The small molecule below binds the protein below.
Small molecule (SMILES): C=C1/C(=C\C=C2/CCC[C@]3(C)[C@@H]([C@H](C)CCCC(C)(C)O)CC[C@@H]23)C[C@@H](O)[C@H](OCCCC#N)[C@@H]1O

Binding-site contacts:
Ligand atom C31 contacts residue SER69 of chain 1.A at 3.6 Å.
Ligand atom O18 contacts residue ARG106 of chain 1.A at 2.9 Å (salt-bridge).
Ligand atom O36 contacts residue HIS137 of chain 1.A at 2.9 Å (h-bond).
Ligand atom C31 contacts residue LEU65 of chain 1.A at 3.5 Å (hydrophobic).
Ligand atom C33 contacts residue TYR26 of chain 1.A at 3.4 Å (hydrophobic).
Ligand atom O19 contacts residue LEU65 of chain 1.A at 3.5 Å.
Ligand atom C4 contacts residue VAL132 of chain 1.A at 3.7 Å (hydrophobic).
Ligand atom C10 contacts residue SER107 of chain 1.A at 3.4 Å.
Ligand atom C2 contacts residue TRP118 of chain 1.A at 3.4 Å (hydrophobic).
Ligand atom C11 contacts residue SER107 of chain 1.A at 3.5 Å.
Ligand atom C32 contacts residue ARG106 of chain 1.A at 3.4 Å.
Ligand atom C27 contacts residue HIS137 of chain 1.A at 3.7 Å.
Ligand atom C25 contacts residue HIS229 of chain 1.A at 3.7 Å.
Ligand atom C16 contacts residue SER69 of chain 1.A at 3.8 Å.
Ligand atom O19 contacts residue PHE33 of chain 1.A at 3.7 Å.
Ligand atom O30 contacts residue SER107 of chain 1.A at 3.4 Å.
Ligand atom O30 contacts residue TYR26 of chain 1.A at 2.9 Å (h-bond).
Ligand atom N35 contacts residue ASP27 of chain 1.A at 2.3 Å (salt-bridge).
Ligand atom C29 contacts residue ILE103 of chain 1.A at 3.8 Å (hydrophobic).
Ligand atom O30 contacts residue SER110 of chain 1.A at 2.7 Å (h-bond).
Ligand atom C34 contacts residue TYR26 of chain 1.A at 3.6 Å (hydrophobic).
Ligand atom C13 contacts residue CYS120 of chain 1.A at 3.7 Å (hydrophobic).
Ligand atom C14 contacts residue TYR26 of chain 1.A at 3.6 Å (hydrophobic).
Ligand atom C24 contacts residue HIS137 of chain 1.A at 3.6 Å.
Ligand atom C26 contacts residue HIS229 of chain 1.A at 3.7 Å.
Ligand atom N35 contacts residue TYR26 of chain 1.A at 3.4 Å.
Ligand atom C12 contacts residue SER107 of chain 1.A at 3.8 Å.
Ligand atom O18 contacts residue SER69 of chain 1.A at 2.8 Å (h-bond).
Ligand atom C14 contacts residue SER110 of chain 1.A at 3.5 Å.
Ligand atom C27 contacts residue LEU59 of chain 1.A at 3.6 Å (hydrophobic).
Ligand atom C20 contacts residue VAL66 of chain 1.A at 3.6 Å (hydrophobic).
Ligand atom C29 contacts residue LEU65 of chain 1.A at 3.8 Å (hydrophobic).
Ligand atom C31 contacts residue PHE33 of chain 1.A at 3.7 Å (hydrophobic).
Ligand atom C29 contacts residue SER69 of chain 1.A at 3.5 Å.
Ligand atom C26 contacts residue HIS137 of chain 1.A at 3.8 Å.
Ligand atom C13 contacts residue SER110 of chain 1.A at 3.6 Å.
Ligand atom C34 contacts residue TYR30 of chain 1.A at 3.7 Å (hydrophobic).
Ligand atom C33 contacts residue TYR30 of chain 1.A at 3.6 Å (hydrophobic).
Ligand atom O36 contacts residue HIS229 of chain 1.A at 2.7 Å (h-bond).
Ligand atom C34 contacts residue ASP27 of chain 1.A at 3.1 Å.

Sequence of chain 1.A:
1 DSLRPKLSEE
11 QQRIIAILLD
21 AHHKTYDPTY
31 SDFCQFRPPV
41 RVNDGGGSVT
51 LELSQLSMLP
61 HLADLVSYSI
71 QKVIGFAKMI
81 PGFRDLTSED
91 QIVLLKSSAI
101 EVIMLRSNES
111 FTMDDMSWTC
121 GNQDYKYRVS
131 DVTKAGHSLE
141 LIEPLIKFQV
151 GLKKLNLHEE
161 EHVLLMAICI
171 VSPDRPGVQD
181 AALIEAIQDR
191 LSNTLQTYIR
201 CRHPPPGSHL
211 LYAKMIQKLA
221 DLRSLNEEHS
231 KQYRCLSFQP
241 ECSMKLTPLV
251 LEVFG